Binding-site contacts:
Ligand atom C2 contacts residue CYS307 of chain 4.B at 3.0 Å (hydrophobic).
Ligand atom O2P contacts residue TYR387 of chain 4.B at 2.4 Å (h-bond).
Ligand atom C8 contacts residue MET52 of chain 4.B at 3.6 Å (hydrophobic).
Ligand atom N7 contacts residue GLY389 of chain 4.B at 3.6 Å.
Ligand atom O2P contacts residue SER364 of chain 4.B at 3.0 Å (h-bond).
Ligand atom O3P contacts residue SER364 of chain 4.B at 3.7 Å.
Ligand atom C5' contacts residue TYR387 of chain 4.B at 3.7 Å (hydrophobic).
Ligand atom C2' contacts residue ASP340 of chain 4.B at 3.6 Å.
Ligand atom O1P contacts residue GLY342 of chain 4.B at 3.2 Å (h-bond).
Ligand atom O2' contacts residue ASN279 of chain 4.B at 3.7 Å.
Ligand atom O4' contacts residue GLY304 of chain 4.B at 3.8 Å.
Ligand atom O5' contacts residue GLY304 of chain 4.B at 3.5 Å.
Ligand atom C6 contacts residue GLY391 of chain 4.B at 3.6 Å.
Ligand atom N1 contacts residue GLU420 of chain 4.B at 3.1 Å (salt-bridge).
Ligand atom C2 contacts residue GLU420 of chain 4.B at 3.8 Å.
Ligand atom C5 contacts residue MET390 of chain 4.B at 3.7 Å (hydrophobic).
Ligand atom O6 contacts residue GLY389 of chain 4.B at 3.2 Å.
Ligand atom O2P contacts residue SER305 of chain 4.B at 2.8 Å (h-bond).
Ligand atom C6 contacts residue MET390 of chain 4.B at 3.6 Å (hydrophobic).
Ligand atom O3' contacts residue MET361 of chain 4.B at 3.6 Å (h-bond).
Ligand atom O3P contacts residue MET362 of chain 4.B at 3.6 Å.
Ligand atom O6 contacts residue GLY421 of chain 4.B at 3.2 Å.
Ligand atom O5' contacts residue GLY341 of chain 4.B at 3.7 Å.
Ligand atom O6 contacts residue GLY391 of chain 4.B at 2.9 Å (h-bond).
Ligand atom O2' contacts residue ASP340 of chain 4.B at 2.5 Å (salt-bridge).
Ligand atom O3' contacts residue ALA50 of chain 4.B at 3.3 Å.
Ligand atom N7 contacts residue MET390 of chain 4.B at 3.1 Å (h-bond).
Ligand atom C8 contacts residue ILE306 of chain 4.B at 3.6 Å (hydrophobic).
Ligand atom P contacts residue TYR387 of chain 4.B at 3.7 Å.
Ligand atom O3P contacts residue GLY363 of chain 4.B at 2.9 Å (h-bond).
Ligand atom O6 contacts residue GLU420 of chain 4.B at 3.7 Å.
Ligand atom O1P contacts residue GLY304 of chain 4.B at 3.7 Å.
Ligand atom O3' contacts residue ASP340 of chain 4.B at 2.5 Å (salt-bridge).
Ligand atom N7 contacts residue ILE306 of chain 4.B at 3.4 Å.
Ligand atom C4' contacts residue ASP340 of chain 4.B at 3.4 Å.
Ligand atom O1P contacts residue SER305 of chain 4.B at 2.9 Å (h-bond).
Ligand atom N3 contacts residue CYS307 of chain 4.B at 3.2 Å (h-bond).
Ligand atom P contacts residue SER305 of chain 4.B at 3.8 Å.
Ligand atom O6 contacts residue MET390 of chain 4.B at 3.1 Å (h-bond).
Ligand atom C3' contacts residue ASP340 of chain 4.B at 3.4 Å.

Sequence of chain 4.B:
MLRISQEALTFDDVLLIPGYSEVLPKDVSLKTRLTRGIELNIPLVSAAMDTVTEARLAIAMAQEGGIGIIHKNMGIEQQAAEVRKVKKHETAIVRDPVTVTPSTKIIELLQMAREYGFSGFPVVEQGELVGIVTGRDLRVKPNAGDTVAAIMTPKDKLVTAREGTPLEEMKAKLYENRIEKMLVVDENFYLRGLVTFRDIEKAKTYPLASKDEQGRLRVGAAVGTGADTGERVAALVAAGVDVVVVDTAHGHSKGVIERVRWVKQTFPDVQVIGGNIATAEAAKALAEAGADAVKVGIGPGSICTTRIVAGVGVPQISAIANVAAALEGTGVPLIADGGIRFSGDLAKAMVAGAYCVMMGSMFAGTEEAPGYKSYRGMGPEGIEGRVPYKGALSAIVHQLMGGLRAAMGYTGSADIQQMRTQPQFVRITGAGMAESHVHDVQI

The small molecule below binds the protein below.
Small molecule (SMILES): O=c1[nH]cnc2c1ncn2[C@@H]1O[C@H](COP(=O)(O)O)[C@@H](O)[C@H]1O